Sequence of chain 1.A:
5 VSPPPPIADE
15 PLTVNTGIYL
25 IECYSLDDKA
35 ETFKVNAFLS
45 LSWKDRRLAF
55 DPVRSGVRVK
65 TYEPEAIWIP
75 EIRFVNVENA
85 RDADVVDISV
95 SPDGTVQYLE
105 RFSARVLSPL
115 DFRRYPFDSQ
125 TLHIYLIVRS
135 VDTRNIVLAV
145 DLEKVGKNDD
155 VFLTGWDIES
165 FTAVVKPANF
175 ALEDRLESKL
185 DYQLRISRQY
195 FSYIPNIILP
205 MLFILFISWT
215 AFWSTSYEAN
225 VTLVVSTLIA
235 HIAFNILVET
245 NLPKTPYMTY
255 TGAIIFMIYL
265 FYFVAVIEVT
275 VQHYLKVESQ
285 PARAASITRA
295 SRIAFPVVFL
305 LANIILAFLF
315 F

Binding-site contacts:
Ligand atom FAA contacts residue THR255 of chain 1.A at 2.8 Å.
Ligand atom CAH contacts residue ILE258 of chain 1.A at 3.4 Å (hydrophobic).
Ligand atom FAE contacts residue PRO120 of chain 1.A at 3.8 Å.
Ligand atom CAJ contacts residue PRO120 of chain 1.A at 4.2 Å (hydrophobic).
Ligand atom CAH contacts residue THR255 of chain 1.A at 3.8 Å.
Ligand atom CAJ contacts residue THR255 of chain 1.A at 3.4 Å.
Ligand atom FAC contacts residue ILE202 of chain 1.A at 2.9 Å.
Ligand atom FAA contacts residue ILE258 of chain 1.A at 2.9 Å.
Ligand atom FAE contacts residue ILE201 of chain 1.A at 3.9 Å.
Ligand atom CAI contacts residue PRO120 of chain 1.A at 4.5 Å (hydrophobic).
Ligand atom FAF contacts residue TYR197 of chain 1.A at 4.4 Å.
Ligand atom FAF contacts residue THR255 of chain 1.A at 2.8 Å.
Ligand atom FAB contacts residue ILE258 of chain 1.A at 3.5 Å.
Ligand atom FAD contacts residue ILE259 of chain 1.A at 4.4 Å.
Ligand atom FAA contacts residue TYR254 of chain 1.A at 3.9 Å.
Ligand atom FAC contacts residue ILE201 of chain 1.A at 4.1 Å.
Ligand atom CAJ contacts residue VAL242 of chain 1.A at 4.5 Å (hydrophobic).
Ligand atom OAG contacts residue THR255 of chain 1.A at 3.2 Å (h-bond).
Ligand atom FAD contacts residue THR255 of chain 1.A at 3.2 Å.
Ligand atom FAD contacts residue VAL242 of chain 1.A at 3.2 Å.
Ligand atom OAG contacts residue PRO120 of chain 1.A at 3.5 Å.
Ligand atom CAI contacts residue THR255 of chain 1.A at 3.4 Å.
Ligand atom FAD contacts residue ILE201 of chain 1.A at 3.4 Å.
Ligand atom FAF contacts residue TYR119 of chain 1.A at 3.7 Å.
Ligand atom FAF contacts residue PRO120 of chain 1.A at 3.4 Å.
Ligand atom CAJ contacts residue ILE202 of chain 1.A at 4.4 Å (hydrophobic).
Ligand atom CAI contacts residue ILE202 of chain 1.A at 3.9 Å (hydrophobic).
Ligand atom CAH contacts residue ILE202 of chain 1.A at 4.3 Å (hydrophobic).
Ligand atom CAJ contacts residue ILE201 of chain 1.A at 4.1 Å (hydrophobic).
Ligand atom CAH contacts residue TYR254 of chain 1.A at 4.3 Å (hydrophobic).
Ligand atom FAB contacts residue ILE202 of chain 1.A at 4.2 Å.
Ligand atom OAG contacts residue ILE202 of chain 1.A at 4.0 Å.
Ligand atom FAE contacts residue ILE202 of chain 1.A at 3.8 Å.
Ligand atom FAE contacts residue TYR197 of chain 1.A at 3.6 Å.

A protein and the small-molecule ligand that binds it are described below.
Small molecule (SMILES): FC(F)O[C@@H](F)C(F)(F)F